Sequence of chain 1.B:
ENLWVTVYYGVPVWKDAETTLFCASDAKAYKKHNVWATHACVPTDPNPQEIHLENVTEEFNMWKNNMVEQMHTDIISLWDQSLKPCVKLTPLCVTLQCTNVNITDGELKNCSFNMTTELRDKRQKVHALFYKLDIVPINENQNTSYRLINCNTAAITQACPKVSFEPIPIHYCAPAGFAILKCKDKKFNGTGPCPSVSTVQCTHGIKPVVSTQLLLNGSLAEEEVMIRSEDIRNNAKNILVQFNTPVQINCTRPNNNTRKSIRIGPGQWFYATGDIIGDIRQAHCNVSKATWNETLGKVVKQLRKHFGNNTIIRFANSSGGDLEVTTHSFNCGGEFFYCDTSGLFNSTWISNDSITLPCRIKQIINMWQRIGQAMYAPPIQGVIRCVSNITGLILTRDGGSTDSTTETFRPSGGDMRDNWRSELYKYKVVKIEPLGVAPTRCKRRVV

Sequence of chain 1.K:
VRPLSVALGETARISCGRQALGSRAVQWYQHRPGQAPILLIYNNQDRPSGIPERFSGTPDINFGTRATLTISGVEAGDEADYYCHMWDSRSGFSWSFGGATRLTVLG

Binding-site contacts:
Ligand atom O5 contacts residue ASN117 of chain 1.B at 2.4 Å (h-bond).
Ligand atom C5 contacts residue ASN117 of chain 1.B at 3.7 Å.
Ligand atom N2 contacts residue LEU136 of chain 1.B at 4.5 Å.
Ligand atom C1 contacts residue THR101 of chain 1.B at 4.5 Å.
Ligand atom C1 contacts residue ASN117 of chain 1.B at 1.4 Å.
Ligand atom O7 contacts residue VAL103 of chain 1.B at 4.2 Å.
Ligand atom C7 contacts residue ASN117 of chain 1.B at 3.9 Å.
Ligand atom O7 contacts residue ASN117 of chain 1.B at 4.3 Å.
Ligand atom C4 contacts residue ASN117 of chain 1.B at 4.2 Å.
Ligand atom C8 contacts residue LEU136 of chain 1.B at 4.1 Å (hydrophobic).
Ligand atom C2 contacts residue ASN117 of chain 1.B at 2.4 Å.
Ligand atom C3 contacts residue ASN117 of chain 1.B at 3.8 Å.
Ligand atom C8 contacts residue VAL103 of chain 1.B at 3.8 Å (hydrophobic).
Ligand atom C8 contacts residue ARG90 of chain 1.K at 4.4 Å.
Ligand atom N2 contacts residue ASN117 of chain 1.B at 2.9 Å (h-bond).

A small-molecule ligand and the protein it binds are described below.
Small molecule (SMILES): CC(=O)N[C@H]1[C@H](O[C@H]2[C@H](O)[C@@H](NC(C)=O)CO[C@@H]2CO)O[C@H](CO)[C@@H](O)[C@@H]1O